The protein below binds the small molecule below.
Small molecule (SMILES): O=c1[nH]cnc2c1ncn2[C@@H]1O[C@H](COP(=O)(O)O)[C@@H](O)[C@H]1O

Sequence of chain 2.B:
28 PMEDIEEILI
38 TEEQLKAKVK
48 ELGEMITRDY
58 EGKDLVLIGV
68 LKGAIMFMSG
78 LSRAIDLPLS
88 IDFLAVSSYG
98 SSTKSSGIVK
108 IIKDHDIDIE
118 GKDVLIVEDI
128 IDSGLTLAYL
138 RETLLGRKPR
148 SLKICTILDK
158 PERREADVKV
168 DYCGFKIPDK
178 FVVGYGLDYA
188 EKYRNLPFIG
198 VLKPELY

Binding-site contacts:
Ligand atom P contacts residue ARG191 of chain 2.B at 3.8 Å.
Ligand atom N7 contacts residue ILE127 of chain 2.B at 4.1 Å.
Ligand atom N1 contacts residue ASP185 of chain 2.B at 4.0 Å.
Ligand atom O1P contacts residue ARG191 of chain 2.B at 3.5 Å (salt-bridge).
Ligand atom O3P contacts residue LEU68 of chain 2.B at 4.0 Å.
Ligand atom P contacts residue LYS69 of chain 2.B at 4.0 Å.
Ligand atom C6 contacts residue VAL179 of chain 2.B at 3.5 Å (hydrophobic).
Ligand atom O2P contacts residue ARG191 of chain 2.B at 2.8 Å (salt-bridge).
Ligand atom C2 contacts residue LEU184 of chain 2.B at 3.9 Å (hydrophobic).
Ligand atom O5' contacts residue MG1 of chain 2.I at 3.4 Å.
Ligand atom C8 contacts residue ASP129 of chain 2.B at 3.6 Å.
Ligand atom O2P contacts residue MG1 of chain 2.I at 2.1 Å.
Ligand atom O1P contacts residue LYS69 of chain 2.B at 3.1 Å (salt-bridge).
Ligand atom C2 contacts residue ASP185 of chain 2.B at 3.4 Å.
Ligand atom P contacts residue MG1 of chain 2.I at 3.3 Å.
Ligand atom C6 contacts residue LYS157 of chain 2.B at 3.9 Å.
Ligand atom C5 contacts residue PHE178 of chain 2.B at 3.9 Å (hydrophobic).
Ligand atom O4' contacts residue ILE127 of chain 2.B at 4.1 Å.
Ligand atom N9 contacts residue ILE127 of chain 2.B at 4.0 Å.
Ligand atom O1P contacts residue GLY70 of chain 2.B at 2.7 Å (h-bond).
Ligand atom O1P contacts residue LEU68 of chain 2.B at 3.8 Å.
Ligand atom C2 contacts residue PHE178 of chain 2.B at 3.6 Å (hydrophobic).
Ligand atom C6 contacts residue PHE178 of chain 2.B at 3.4 Å (hydrophobic).
Ligand atom C2 contacts residue VAL179 of chain 2.B at 3.8 Å (hydrophobic).
Ligand atom C5' contacts residue MG1 of chain 2.I at 3.3 Å.
Ligand atom O6 contacts residue VAL179 of chain 2.B at 2.9 Å (h-bond).
Ligand atom O6 contacts residue LYS157 of chain 2.B at 3.2 Å (salt-bridge).
Ligand atom N1 contacts residue VAL179 of chain 2.B at 2.8 Å (h-bond).
Ligand atom O2P contacts residue ASP185 of chain 2.B at 2.8 Å (salt-bridge).
Ligand atom N1 contacts residue PHE178 of chain 2.B at 3.2 Å.
Ligand atom C4 contacts residue ILE127 of chain 2.B at 4.2 Å (hydrophobic).
Ligand atom O3P contacts residue ARG191 of chain 2.B at 3.9 Å.
Ligand atom N7 contacts residue ASP129 of chain 2.B at 4.0 Å.
Ligand atom N7 contacts residue LYS157 of chain 2.B at 3.4 Å (salt-bridge).
Ligand atom O6 contacts residue PHE178 of chain 2.B at 3.4 Å.
Ligand atom P contacts residue GLY70 of chain 2.B at 4.1 Å.
Ligand atom C5 contacts residue LYS157 of chain 2.B at 4.0 Å.
Ligand atom O3P contacts residue LYS69 of chain 2.B at 3.6 Å.
Ligand atom O6 contacts residue LYS177 of chain 2.B at 3.9 Å.
Ligand atom N1 contacts residue LEU184 of chain 2.B at 3.9 Å.